Binding-site contacts:
Ligand atom OP1 contacts residue LYS43 of chain 9.E at 2.9 Å (salt-bridge).
Ligand atom N9 contacts residue LYS61 of chain 9.E at 3.7 Å.
Ligand atom O3' contacts residue GLU63 of chain 9.E at 4.1 Å.
Ligand atom C6 contacts residue TYR85 of chain 9.E at 3.4 Å (hydrophobic).
Ligand atom C8 contacts residue THR45 of chain 9.E at 3.8 Å.
Ligand atom C8 contacts residue TYR85 of chain 9.E at 3.8 Å (hydrophobic).
Ligand atom N6 contacts residue LYS61 of chain 9.E at 4.1 Å.
Ligand atom N6 contacts residue THR45 of chain 9.E at 2.5 Å (h-bond).
Ligand atom OP2 contacts residue LYS43 of chain 9.E at 2.7 Å (salt-bridge).
Ligand atom N1 contacts residue TYR85 of chain 9.E at 3.5 Å.
Ligand atom N9 contacts residue TYR85 of chain 9.E at 4.0 Å.
Ligand atom C6 contacts residue VAL29 of chain 9.E at 4.1 Å (hydrophobic).
Ligand atom N6 contacts residue CYS46 of chain 9.E at 3.4 Å (h-bond).
Ligand atom C4 contacts residue TYR85 of chain 9.E at 3.8 Å (hydrophobic).
Ligand atom P contacts residue LYS43 of chain 9.E at 3.2 Å.
Ligand atom OP2 contacts residue GLU63 of chain 9.E at 3.6 Å (salt-bridge).
Ligand atom N7 contacts residue THR45 of chain 9.E at 2.5 Å (h-bond).
Ligand atom C5 contacts residue VAL29 of chain 9.E at 4.0 Å (hydrophobic).
Ligand atom N1 contacts residue THR59 of chain 9.E at 3.5 Å.
Ligand atom C5 contacts residue LYS61 of chain 9.E at 3.7 Å.
Ligand atom C6 contacts residue SER47 of chain 9.E at 3.9 Å.
Ligand atom C2 contacts residue THR59 of chain 9.E at 4.1 Å.
Ligand atom C2 contacts residue SER47 of chain 9.E at 3.4 Å.
Ligand atom C8 contacts residue LYS61 of chain 9.E at 3.7 Å.
Ligand atom C5 contacts residue THR45 of chain 9.E at 3.1 Å.
Ligand atom C6 contacts residue THR59 of chain 9.E at 3.6 Å.
Ligand atom N7 contacts residue LYS61 of chain 9.E at 3.7 Å.
Ligand atom N7 contacts residue TYR85 of chain 9.E at 3.7 Å.
Ligand atom N6 contacts residue THR59 of chain 9.E at 2.8 Å (h-bond).
Ligand atom N6 contacts residue TYR85 of chain 9.E at 3.4 Å.
Ligand atom C5 contacts residue TYR85 of chain 9.E at 3.5 Å (hydrophobic).
Ligand atom C6 contacts residue LYS61 of chain 9.E at 3.8 Å.
Ligand atom O6 contacts residue LYS61 of chain 9.E at 3.0 Å (salt-bridge).
Ligand atom N6 contacts residue SER47 of chain 9.E at 4.1 Å.
Ligand atom C5' contacts residue TYR85 of chain 9.E at 4.0 Å (hydrophobic).
Ligand atom OP1 contacts residue TYR85 of chain 9.E at 3.5 Å (h-bond).
Ligand atom P contacts residue TYR85 of chain 9.E at 3.7 Å.
Ligand atom C6 contacts residue THR45 of chain 9.E at 3.1 Å.
Ligand atom N1 contacts residue SER47 of chain 9.E at 2.9 Å (h-bond).
Ligand atom C4 contacts residue LYS61 of chain 9.E at 3.7 Å.

This protein binds this small molecule.
Small molecule (SMILES): Nc1nc(=O)c2ncn([C@@H]3O[C@H](CO[P](=O)(O)O[C@H]4[C@@H](O)[C@H](n5cnc6c(N)ncnc65)O[C@@H]4CO[P](=O)(O)O[C@@H]4[C@@H](O)[C@H](n5cnc6c(N)ncnc65)O[C@@H]4COP(=O)=O)[C@@H](O)[C@H]3O)c2[nH]1

Sequence of chain 9.E:
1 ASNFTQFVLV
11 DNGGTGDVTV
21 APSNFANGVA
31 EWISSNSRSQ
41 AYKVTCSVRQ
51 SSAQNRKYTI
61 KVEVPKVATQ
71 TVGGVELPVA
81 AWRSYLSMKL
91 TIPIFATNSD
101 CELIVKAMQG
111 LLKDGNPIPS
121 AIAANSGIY